This small molecule binds to this protein.
Small molecule (SMILES): CC(=O)N[C@@H]1[C@@H](O)[C@H](O)[C@@H](CO)O[C@H]1O

Binding-site contacts:
Ligand atom C3 contacts residue NAG1 of chain 1.R at 3.9 Å.
Ligand atom C2 contacts residue ASN1001 of chain 1.D at 3.9 Å.
Ligand atom C7 contacts residue GLU569 of chain 1.D at 4.4 Å.
Ligand atom C1 contacts residue ASN1001 of chain 1.D at 3.3 Å.
Ligand atom O7 contacts residue GLU569 of chain 1.D at 3.4 Å (salt-bridge).
Ligand atom C8 contacts residue LYS595 of chain 1.D at 3.5 Å.
Ligand atom O7 contacts residue ASN570 of chain 1.D at 4.2 Å.
Ligand atom N2 contacts residue ASN1001 of chain 1.D at 4.2 Å.
Ligand atom O4 contacts residue ASN1001 of chain 1.D at 4.3 Å.
Ligand atom C5 contacts residue NAG1 of chain 1.R at 4.3 Å.
Ligand atom C6 contacts residue NAG1 of chain 1.R at 3.8 Å.
Ligand atom C4 contacts residue ASN1001 of chain 1.D at 4.0 Å.
Ligand atom C4 contacts residue NAG1 of chain 1.R at 3.7 Å.
Ligand atom O3 contacts residue NAG1 of chain 1.R at 2.8 Å (h-bond).
Ligand atom C5 contacts residue ASN1001 of chain 1.D at 3.5 Å.
Ligand atom O5 contacts residue ASN1001 of chain 1.D at 3.8 Å.
Ligand atom C5 contacts residue GLY1000 of chain 1.D at 4.4 Å.
Ligand atom C3 contacts residue ASN1001 of chain 1.D at 3.5 Å.
Ligand atom O4 contacts residue NAG1 of chain 1.R at 3.2 Å (h-bond).

Sequence of chain 1.D:
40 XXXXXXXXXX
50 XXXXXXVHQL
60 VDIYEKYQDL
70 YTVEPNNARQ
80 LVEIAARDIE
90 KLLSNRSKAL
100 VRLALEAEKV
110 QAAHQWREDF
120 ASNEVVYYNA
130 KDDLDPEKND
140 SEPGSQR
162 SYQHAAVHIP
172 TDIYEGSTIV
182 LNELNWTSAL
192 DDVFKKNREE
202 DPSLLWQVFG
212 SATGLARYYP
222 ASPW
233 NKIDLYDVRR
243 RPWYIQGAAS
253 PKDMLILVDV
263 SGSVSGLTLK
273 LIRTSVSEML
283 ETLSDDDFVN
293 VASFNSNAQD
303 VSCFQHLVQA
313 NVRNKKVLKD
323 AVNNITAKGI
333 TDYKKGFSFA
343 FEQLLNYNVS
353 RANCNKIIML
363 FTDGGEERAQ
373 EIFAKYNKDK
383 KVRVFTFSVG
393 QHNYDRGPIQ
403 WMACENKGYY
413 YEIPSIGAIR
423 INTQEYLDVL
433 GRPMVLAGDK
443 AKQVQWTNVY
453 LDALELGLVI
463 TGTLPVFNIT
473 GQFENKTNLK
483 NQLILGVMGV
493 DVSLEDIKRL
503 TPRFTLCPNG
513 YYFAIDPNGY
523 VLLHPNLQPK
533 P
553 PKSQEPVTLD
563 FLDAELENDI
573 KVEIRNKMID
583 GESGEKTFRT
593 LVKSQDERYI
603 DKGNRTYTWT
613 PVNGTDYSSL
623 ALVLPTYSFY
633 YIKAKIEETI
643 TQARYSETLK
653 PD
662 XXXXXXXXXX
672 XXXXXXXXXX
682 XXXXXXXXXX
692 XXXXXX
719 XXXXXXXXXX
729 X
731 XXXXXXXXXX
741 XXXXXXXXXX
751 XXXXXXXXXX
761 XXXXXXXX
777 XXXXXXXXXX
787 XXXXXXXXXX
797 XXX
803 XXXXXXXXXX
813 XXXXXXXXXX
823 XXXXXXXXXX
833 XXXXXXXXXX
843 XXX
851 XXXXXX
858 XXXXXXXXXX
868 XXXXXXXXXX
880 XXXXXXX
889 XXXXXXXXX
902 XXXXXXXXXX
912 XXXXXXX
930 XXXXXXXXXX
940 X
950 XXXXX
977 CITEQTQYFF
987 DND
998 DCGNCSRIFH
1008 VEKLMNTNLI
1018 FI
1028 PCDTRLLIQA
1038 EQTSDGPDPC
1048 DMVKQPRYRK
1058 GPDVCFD